Binding-site contacts:
Ligand atom N2 contacts residue ASN1096 of chain 1.A at 2.9 Å (h-bond).
Ligand atom C5 contacts residue ASN1096 of chain 1.A at 3.7 Å.
Ligand atom C4 contacts residue ASN1096 of chain 1.A at 4.3 Å.
Ligand atom C2 contacts residue ASN1096 of chain 1.A at 2.5 Å.
Ligand atom C1 contacts residue ASN1096 of chain 1.A at 1.4 Å.
Ligand atom C7 contacts residue ASN1096 of chain 1.A at 3.5 Å.
Ligand atom O5 contacts residue ASN1096 of chain 1.A at 2.4 Å (h-bond).
Ligand atom C8 contacts residue SER1098 of chain 1.A at 4.4 Å.
Ligand atom C8 contacts residue ASN1096 of chain 1.A at 3.7 Å.
Ligand atom N2 contacts residue SER1098 of chain 1.A at 4.4 Å.
Ligand atom O7 contacts residue ASN1096 of chain 1.A at 3.8 Å.
Ligand atom C3 contacts residue ASN1096 of chain 1.A at 3.8 Å.

This small molecule binds to this protein.
Small molecule (SMILES): CC(=O)N[C@@H]1[C@@H](O)[C@H](O)[C@@H](CO)O[C@H]1O

Sequence of chain 1.A:
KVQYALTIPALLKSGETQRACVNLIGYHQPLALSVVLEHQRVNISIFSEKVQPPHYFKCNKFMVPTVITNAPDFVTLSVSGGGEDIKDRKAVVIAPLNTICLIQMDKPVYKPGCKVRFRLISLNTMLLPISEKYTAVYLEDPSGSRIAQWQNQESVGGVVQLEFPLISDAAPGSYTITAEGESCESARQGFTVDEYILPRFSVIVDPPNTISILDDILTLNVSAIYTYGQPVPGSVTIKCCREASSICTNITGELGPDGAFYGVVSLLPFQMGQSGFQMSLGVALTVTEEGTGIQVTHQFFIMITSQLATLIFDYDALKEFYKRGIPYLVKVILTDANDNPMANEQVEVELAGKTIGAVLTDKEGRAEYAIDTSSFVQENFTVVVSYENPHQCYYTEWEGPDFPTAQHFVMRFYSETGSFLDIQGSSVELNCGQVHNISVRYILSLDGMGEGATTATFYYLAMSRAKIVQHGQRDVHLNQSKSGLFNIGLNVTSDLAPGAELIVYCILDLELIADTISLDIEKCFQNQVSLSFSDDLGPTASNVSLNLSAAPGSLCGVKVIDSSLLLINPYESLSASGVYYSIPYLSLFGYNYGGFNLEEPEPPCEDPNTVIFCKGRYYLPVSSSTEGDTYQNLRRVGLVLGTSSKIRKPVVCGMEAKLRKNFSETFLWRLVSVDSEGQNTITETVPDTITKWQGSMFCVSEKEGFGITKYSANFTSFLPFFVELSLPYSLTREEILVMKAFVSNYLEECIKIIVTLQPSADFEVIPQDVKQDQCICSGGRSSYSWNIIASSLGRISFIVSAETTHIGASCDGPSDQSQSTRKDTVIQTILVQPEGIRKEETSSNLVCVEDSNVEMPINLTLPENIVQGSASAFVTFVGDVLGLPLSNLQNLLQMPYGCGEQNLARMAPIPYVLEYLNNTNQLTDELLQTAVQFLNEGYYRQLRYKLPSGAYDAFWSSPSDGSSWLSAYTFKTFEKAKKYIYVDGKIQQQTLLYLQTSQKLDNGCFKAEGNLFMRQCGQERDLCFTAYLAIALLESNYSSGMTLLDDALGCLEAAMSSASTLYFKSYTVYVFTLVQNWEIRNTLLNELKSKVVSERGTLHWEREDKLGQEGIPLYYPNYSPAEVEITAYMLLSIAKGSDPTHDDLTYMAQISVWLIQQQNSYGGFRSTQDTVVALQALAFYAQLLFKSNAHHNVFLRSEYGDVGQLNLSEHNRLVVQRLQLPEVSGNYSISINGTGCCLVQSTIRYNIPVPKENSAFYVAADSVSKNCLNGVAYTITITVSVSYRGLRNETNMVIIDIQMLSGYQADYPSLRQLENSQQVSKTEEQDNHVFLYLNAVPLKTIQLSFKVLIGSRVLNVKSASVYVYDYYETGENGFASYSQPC